Sequence of chain 2.A:
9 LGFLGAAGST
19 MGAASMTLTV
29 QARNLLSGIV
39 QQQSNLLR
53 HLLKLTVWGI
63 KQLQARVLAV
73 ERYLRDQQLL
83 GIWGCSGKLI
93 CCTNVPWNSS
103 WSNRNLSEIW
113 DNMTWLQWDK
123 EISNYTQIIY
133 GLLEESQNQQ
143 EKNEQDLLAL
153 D

The protein below binds the small molecule below.
Small molecule (SMILES): CC(=O)N[C@@H]1[C@@H](O)[C@H](O)[C@@H](CO)O[C@H]1O

Binding-site contacts:
Ligand atom C7 contacts residue SER101 of chain 2.A at 4.3 Å.
Ligand atom C7 contacts residue ASN100 of chain 2.A at 3.4 Å.
Ligand atom C3 contacts residue ASN100 of chain 2.A at 3.8 Å.
Ligand atom N2 contacts residue SER101 of chain 2.A at 4.4 Å.
Ligand atom C1 contacts residue ASN100 of chain 2.A at 1.4 Å.
Ligand atom O7 contacts residue ASN100 of chain 2.A at 3.0 Å (h-bond).
Ligand atom O7 contacts residue SER101 of chain 2.A at 3.9 Å.
Ligand atom O5 contacts residue ASN100 of chain 2.A at 2.4 Å (h-bond).
Ligand atom C2 contacts residue ASN100 of chain 2.A at 2.5 Å.
Ligand atom N2 contacts residue ASN100 of chain 2.A at 3.0 Å (h-bond).
Ligand atom C1 contacts residue SER102 of chain 2.A at 4.3 Å.
Ligand atom C5 contacts residue ASN100 of chain 2.A at 3.6 Å.
Ligand atom C4 contacts residue ASN100 of chain 2.A at 4.2 Å.